Sequence of chain 1.A:
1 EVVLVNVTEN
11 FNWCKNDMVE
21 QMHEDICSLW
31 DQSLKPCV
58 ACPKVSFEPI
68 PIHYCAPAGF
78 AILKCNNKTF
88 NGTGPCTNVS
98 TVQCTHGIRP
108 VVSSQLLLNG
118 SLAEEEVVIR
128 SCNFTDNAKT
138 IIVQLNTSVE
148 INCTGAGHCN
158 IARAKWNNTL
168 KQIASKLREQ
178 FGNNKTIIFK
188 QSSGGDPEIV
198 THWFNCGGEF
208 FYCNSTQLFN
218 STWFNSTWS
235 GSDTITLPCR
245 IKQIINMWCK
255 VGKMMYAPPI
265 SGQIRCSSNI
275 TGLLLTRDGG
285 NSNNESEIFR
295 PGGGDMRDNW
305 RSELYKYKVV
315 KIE

Sequence of chain 1.B:
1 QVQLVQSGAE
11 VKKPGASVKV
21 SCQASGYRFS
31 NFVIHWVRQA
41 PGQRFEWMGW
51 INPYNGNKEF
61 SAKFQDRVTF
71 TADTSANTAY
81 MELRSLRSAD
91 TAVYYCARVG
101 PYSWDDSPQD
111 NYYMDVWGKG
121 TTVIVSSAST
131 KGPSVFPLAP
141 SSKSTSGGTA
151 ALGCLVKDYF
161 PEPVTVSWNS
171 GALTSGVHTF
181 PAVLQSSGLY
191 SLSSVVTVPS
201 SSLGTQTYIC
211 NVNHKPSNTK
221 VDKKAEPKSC

A small-molecule ligand and the protein it binds are described below.
Small molecule (SMILES): CC(=O)N[C@@H]1[C@@H](O)[C@H](O)[C@@H](CO)O[C@H]1O

Binding-site contacts:
Ligand atom O6 contacts residue TRP104 of chain 1.B at 3.3 Å (h-bond).
Ligand atom C4 contacts residue THR213 of chain 1.A at 3.5 Å.
Ligand atom C1 contacts residue ASN211 of chain 1.A at 1.5 Å.
Ligand atom O7 contacts residue ASN211 of chain 1.A at 3.4 Å (h-bond).
Ligand atom C3 contacts residue ASN211 of chain 1.A at 3.8 Å.
Ligand atom O6 contacts residue GLN188 of chain 1.A at 4.3 Å.
Ligand atom C3 contacts residue THR213 of chain 1.A at 4.0 Å.
Ligand atom C8 contacts residue ASN211 of chain 1.A at 4.5 Å.
Ligand atom O7 contacts residue PRO242 of chain 1.A at 4.4 Å.
Ligand atom O3 contacts residue THR213 of chain 1.A at 4.0 Å.
Ligand atom O6 contacts residue VAL197 of chain 1.A at 4.1 Å.
Ligand atom C6 contacts residue GLN188 of chain 1.A at 3.7 Å.
Ligand atom C5 contacts residue TRP104 of chain 1.B at 3.7 Å (hydrophobic).
Ligand atom C4 contacts residue ASN211 of chain 1.A at 4.2 Å.
Ligand atom C1 contacts residue TRP104 of chain 1.B at 3.5 Å (hydrophobic).
Ligand atom O6 contacts residue THR213 of chain 1.A at 4.4 Å.
Ligand atom C2 contacts residue ASN211 of chain 1.A at 2.5 Å.
Ligand atom O5 contacts residue ASN211 of chain 1.A at 2.4 Å (h-bond).
Ligand atom O5 contacts residue TRP104 of chain 1.B at 3.4 Å.
Ligand atom C5 contacts residue ASN211 of chain 1.A at 3.6 Å.
Ligand atom C6 contacts residue TRP104 of chain 1.B at 4.0 Å (hydrophobic).
Ligand atom C6 contacts residue THR213 of chain 1.A at 4.2 Å.
Ligand atom C6 contacts residue SER103 of chain 1.B at 3.9 Å.
Ligand atom O3 contacts residue NAG1 of chain 1.M at 3.7 Å.
Ligand atom C7 contacts residue ASN211 of chain 1.A at 3.4 Å.
Ligand atom O4 contacts residue GLN188 of chain 1.A at 4.4 Å.
Ligand atom O7 contacts residue GLN214 of chain 1.A at 3.7 Å.
Ligand atom O6 contacts residue SER103 of chain 1.B at 4.1 Å.
Ligand atom O5 contacts residue THR213 of chain 1.A at 3.2 Å (h-bond).
Ligand atom O7 contacts residue THR213 of chain 1.A at 3.9 Å.
Ligand atom C5 contacts residue THR213 of chain 1.A at 3.8 Å.
Ligand atom C7 contacts residue PRO242 of chain 1.A at 4.2 Å (hydrophobic).
Ligand atom C1 contacts residue THR213 of chain 1.A at 3.9 Å.
Ligand atom C8 contacts residue PRO242 of chain 1.A at 3.9 Å (hydrophobic).
Ligand atom N2 contacts residue ASN211 of chain 1.A at 2.8 Å (h-bond).
Ligand atom C2 contacts residue THR213 of chain 1.A at 3.5 Å.